A protein and the small-molecule ligand that binds it are described below.
Small molecule (SMILES): COc1ccc2nc(C)c(O[C@@H]3C[C@H]4C(=O)N[C@]5(C(=O)NS(=O)(=O)C6(C)CC6)C[C@H]5/C=C\CCCCC[C@H](NC(=O)OC5CCC5)C(=O)N4C3)nc2c1

Sequence of chain 1.A:
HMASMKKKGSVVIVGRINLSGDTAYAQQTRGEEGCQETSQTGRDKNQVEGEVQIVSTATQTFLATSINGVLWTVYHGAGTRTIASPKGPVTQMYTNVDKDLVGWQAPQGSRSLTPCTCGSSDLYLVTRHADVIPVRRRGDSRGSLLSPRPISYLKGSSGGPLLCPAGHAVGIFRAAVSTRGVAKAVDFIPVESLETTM

Binding-site contacts:
Ligand atom C30 contacts residue VAL97 of chain 1.A at 3.4 Å (hydrophobic).
Ligand atom N35 contacts residue HIS76 of chain 1.A at 3.1 Å (h-bond).
Ligand atom O31 contacts residue TYR75 of chain 1.A at 3.3 Å.
Ligand atom C29 contacts residue VAL97 of chain 1.A at 3.4 Å (hydrophobic).
Ligand atom C41 contacts residue GLN60 of chain 1.A at 3.4 Å.
Ligand atom O39 contacts residue SER158 of chain 1.A at 2.8 Å (h-bond).
Ligand atom C41 contacts residue THR61 of chain 1.A at 3.6 Å.
Ligand atom C45 contacts residue LEU154 of chain 1.A at 3.5 Å (hydrophobic).
Ligand atom N25 contacts residue ASP100 of chain 1.A at 3.5 Å (salt-bridge).
Ligand atom O39 contacts residue GLY156 of chain 1.A at 3.2 Å.
Ligand atom C34 contacts residue SER158 of chain 1.A at 3.5 Å.
Ligand atom O12 contacts residue ALA176 of chain 1.A at 2.8 Å (h-bond).
Ligand atom O38 contacts residue GLY156 of chain 1.A at 2.9 Å (h-bond).
Ligand atom C24 contacts residue ASP100 of chain 1.A at 3.5 Å.
Ligand atom C43 contacts residue HIS76 of chain 1.A at 3.5 Å.
Ligand atom O36 contacts residue SER157 of chain 1.A at 3.4 Å (h-bond).
Ligand atom O12 contacts residue ALA175 of chain 1.A at 3.0 Å.
Ligand atom O36 contacts residue SER158 of chain 1.A at 3.3 Å (h-bond).
Ligand atom C18 contacts residue ALA176 of chain 1.A at 3.5 Å (hydrophobic).
Ligand atom S37 contacts residue SER158 of chain 1.A at 3.5 Å (h-bond).
Ligand atom O39 contacts residue THR61 of chain 1.A at 3.6 Å.
Ligand atom N08 contacts residue ARG174 of chain 1.A at 2.9 Å (salt-bridge).
Ligand atom C53 contacts residue EDO1 of chain 1.J at 3.5 Å.
Ligand atom O36 contacts residue LEU154 of chain 1.A at 3.4 Å (h-bond).
Ligand atom O39 contacts residue PHE62 of chain 1.A at 3.3 Å.
Ligand atom O36 contacts residue GLY156 of chain 1.A at 3.0 Å (h-bond).
Ligand atom C02 contacts residue HIS76 of chain 1.A at 3.4 Å.
Ligand atom C27 contacts residue HIS76 of chain 1.A at 3.4 Å.
Ligand atom N13 contacts residue ALA176 of chain 1.A at 2.9 Å (h-bond).
Ligand atom N08 contacts residue HIS76 of chain 1.A at 3.2 Å (h-bond).
Ligand atom O15 contacts residue ALA176 of chain 1.A at 3.5 Å (h-bond).
Ligand atom C01 contacts residue HIS76 of chain 1.A at 3.6 Å.
Ligand atom C49 contacts residue PHE173 of chain 1.A at 3.3 Å (hydrophobic).
Ligand atom C30 contacts residue ASP100 of chain 1.A at 3.5 Å.
Ligand atom N35 contacts residue SER158 of chain 1.A at 3.3 Å (h-bond).
Ligand atom C42 contacts residue HIS76 of chain 1.A at 3.4 Å.
Ligand atom C14 contacts residue ALA175 of chain 1.A at 3.6 Å (hydrophobic).
Ligand atom C10 contacts residue ALA175 of chain 1.A at 3.5 Å (hydrophobic).
Ligand atom C06 contacts residue HIS76 of chain 1.A at 3.5 Å.
Ligand atom C43 contacts residue GLN60 of chain 1.A at 3.4 Å.